This protein binds this small molecule.
Small molecule (SMILES): CC(=O)N[C@@H]1[C@@H](O)[C@H](O)[C@@H](CO)O[C@H]1O

Binding-site contacts:
Ligand atom N2 contacts residue ASN154 of chain 1.E at 2.8 Å (h-bond).
Ligand atom C5 contacts residue ASN154 of chain 1.E at 3.6 Å.
Ligand atom C8 contacts residue ASN154 of chain 1.E at 3.7 Å.
Ligand atom O6 contacts residue SER157 of chain 1.E at 4.2 Å.
Ligand atom C4 contacts residue ASN154 of chain 1.E at 4.2 Å.
Ligand atom C3 contacts residue ASN154 of chain 1.E at 3.8 Å.
Ligand atom C1 contacts residue ASN154 of chain 1.E at 1.4 Å.
Ligand atom O5 contacts residue ASN154 of chain 1.E at 2.4 Å (h-bond).
Ligand atom C2 contacts residue ASN154 of chain 1.E at 2.5 Å.
Ligand atom C7 contacts residue ASN154 of chain 1.E at 3.3 Å.
Ligand atom C1 contacts residue SER156 of chain 1.E at 4.0 Å.
Ligand atom O5 contacts residue SER157 of chain 1.E at 4.0 Å.
Ligand atom O7 contacts residue ASN154 of chain 1.E at 3.5 Å (h-bond).
Ligand atom C1 contacts residue SER157 of chain 1.E at 4.3 Å.

Sequence of chain 1.E:
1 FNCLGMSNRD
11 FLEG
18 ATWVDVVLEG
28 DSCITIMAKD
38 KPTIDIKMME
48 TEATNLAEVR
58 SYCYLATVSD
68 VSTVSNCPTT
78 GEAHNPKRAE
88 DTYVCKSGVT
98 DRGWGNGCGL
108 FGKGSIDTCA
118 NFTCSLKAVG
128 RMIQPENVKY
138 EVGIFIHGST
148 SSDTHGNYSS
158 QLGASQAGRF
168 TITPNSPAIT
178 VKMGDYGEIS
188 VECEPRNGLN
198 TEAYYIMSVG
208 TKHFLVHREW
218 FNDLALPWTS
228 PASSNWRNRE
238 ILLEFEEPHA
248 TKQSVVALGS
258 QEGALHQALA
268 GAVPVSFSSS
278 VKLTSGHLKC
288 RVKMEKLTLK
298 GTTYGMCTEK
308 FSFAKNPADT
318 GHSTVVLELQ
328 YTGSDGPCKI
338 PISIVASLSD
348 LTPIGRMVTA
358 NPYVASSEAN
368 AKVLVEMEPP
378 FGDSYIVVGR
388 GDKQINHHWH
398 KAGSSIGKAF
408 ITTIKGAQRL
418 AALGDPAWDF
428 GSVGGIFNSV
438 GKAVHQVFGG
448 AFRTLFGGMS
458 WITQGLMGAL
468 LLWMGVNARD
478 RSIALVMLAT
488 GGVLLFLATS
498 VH